A small-molecule ligand and the protein it binds are described below.
Small molecule (SMILES): CC(=O)N[C@H]1[C@H](O[C@H]2[C@H](O)[C@@H](NC(C)=O)CO[C@@H]2CO[C@@H]2O[C@@H](C)[C@@H](O)[C@@H](O)[C@@H]2O)O[C@H](CO)[C@@H](O)[C@@H]1O

Sequence of chain 1.E:
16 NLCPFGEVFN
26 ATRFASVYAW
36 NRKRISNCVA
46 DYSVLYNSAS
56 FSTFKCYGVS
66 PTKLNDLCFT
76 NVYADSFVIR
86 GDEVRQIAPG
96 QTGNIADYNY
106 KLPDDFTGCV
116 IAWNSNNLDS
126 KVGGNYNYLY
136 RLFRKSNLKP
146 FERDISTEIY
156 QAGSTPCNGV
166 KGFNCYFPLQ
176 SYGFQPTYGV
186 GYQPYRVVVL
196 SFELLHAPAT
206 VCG

Binding-site contacts:
Ligand atom C8 contacts residue GLY21 of chain 1.E at 3.9 Å.
Ligand atom C7 contacts residue ASN25 of chain 1.E at 3.4 Å.
Ligand atom C2 contacts residue ASN25 of chain 1.E at 2.5 Å.
Ligand atom C1 contacts residue ASN25 of chain 1.E at 1.4 Å.
Ligand atom O5 contacts residue ASN25 of chain 1.E at 2.3 Å (h-bond).
Ligand atom N2 contacts residue ASN25 of chain 1.E at 3.0 Å (h-bond).
Ligand atom C3 contacts residue ASN25 of chain 1.E at 3.8 Å.
Ligand atom O7 contacts residue ASN25 of chain 1.E at 3.4 Å (h-bond).
Ligand atom C8 contacts residue LEU50 of chain 1.E at 4.4 Å (hydrophobic).
Ligand atom C4 contacts residue ASN25 of chain 1.E at 4.2 Å.
Ligand atom C7 contacts residue GLY21 of chain 1.E at 3.8 Å.
Ligand atom C8 contacts residue PHE20 of chain 1.E at 3.8 Å (hydrophobic).
Ligand atom O7 contacts residue GLY21 of chain 1.E at 3.1 Å.
Ligand atom C5 contacts residue ASN25 of chain 1.E at 3.6 Å.
Ligand atom O7 contacts residue PHE20 of chain 1.E at 4.4 Å.
Ligand atom C8 contacts residue PHE24 of chain 1.E at 4.2 Å (hydrophobic).
Ligand atom O3 contacts residue VAL49 of chain 1.E at 4.0 Å.